A small-molecule ligand and the protein it binds are described below.
Small molecule (SMILES): CCOC(=O)c1ccc(OCCCCC2CCN(c3ccc(C)nn3)CC2)cc1

Sequence of chain 9.B:
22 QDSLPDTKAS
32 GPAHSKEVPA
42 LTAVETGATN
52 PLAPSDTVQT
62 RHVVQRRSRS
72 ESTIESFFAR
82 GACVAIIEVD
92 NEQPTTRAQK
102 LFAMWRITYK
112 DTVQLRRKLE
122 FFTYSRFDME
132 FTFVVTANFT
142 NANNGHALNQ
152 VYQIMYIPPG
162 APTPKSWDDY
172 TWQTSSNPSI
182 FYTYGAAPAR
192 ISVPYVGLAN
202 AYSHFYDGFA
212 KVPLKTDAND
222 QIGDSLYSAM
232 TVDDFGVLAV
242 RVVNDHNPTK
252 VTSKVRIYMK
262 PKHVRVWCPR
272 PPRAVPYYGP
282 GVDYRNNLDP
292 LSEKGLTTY

Sequence of chain 9.D:
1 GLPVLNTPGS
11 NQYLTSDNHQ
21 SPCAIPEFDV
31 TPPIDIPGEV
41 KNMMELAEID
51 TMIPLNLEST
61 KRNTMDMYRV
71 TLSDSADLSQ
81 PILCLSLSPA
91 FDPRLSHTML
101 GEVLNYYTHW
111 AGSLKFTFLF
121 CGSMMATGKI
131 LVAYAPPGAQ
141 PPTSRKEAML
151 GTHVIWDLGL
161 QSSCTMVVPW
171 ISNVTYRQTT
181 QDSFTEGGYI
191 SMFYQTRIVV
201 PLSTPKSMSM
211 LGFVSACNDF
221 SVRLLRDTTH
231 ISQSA

Sequence of chain 10.D:
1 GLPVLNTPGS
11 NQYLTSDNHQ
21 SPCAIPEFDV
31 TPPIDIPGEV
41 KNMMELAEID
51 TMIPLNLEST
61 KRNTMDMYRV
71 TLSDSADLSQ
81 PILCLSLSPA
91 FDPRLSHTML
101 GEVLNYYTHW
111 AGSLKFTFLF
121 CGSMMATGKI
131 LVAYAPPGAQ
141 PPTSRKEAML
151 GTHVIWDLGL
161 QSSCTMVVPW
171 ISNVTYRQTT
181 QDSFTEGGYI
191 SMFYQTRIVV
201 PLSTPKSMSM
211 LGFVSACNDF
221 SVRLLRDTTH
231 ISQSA

Binding-site contacts:
Ligand atom C11 contacts residue TYR157 of chain 9.B at 3.6 Å (hydrophobic).
Ligand atom N3 contacts residue ILE192 of chain 9.B at 3.8 Å.
Ligand atom C23 contacts residue PHE236 of chain 9.B at 3.5 Å (hydrophobic).
Ligand atom C14 contacts residue PHE236 of chain 9.B at 3.9 Å (hydrophobic).
Ligand atom C3 contacts residue PRO179 of chain 9.B at 3.7 Å (hydrophobic).
Ligand atom C26 contacts residue THR109 of chain 9.B at 3.7 Å.
Ligand atom C19 contacts residue TYR110 of chain 9.B at 3.7 Å (hydrophobic).
Ligand atom C13 contacts residue VAL197 of chain 9.B at 3.6 Å (hydrophobic).
Ligand atom C14 contacts residue VAL197 of chain 9.B at 3.6 Å (hydrophobic).
Ligand atom C11 contacts residue VAL194 of chain 9.B at 3.7 Å (hydrophobic).
Ligand atom C1 contacts residue ILE155 of chain 9.B at 3.7 Å (hydrophobic).
Ligand atom C12 contacts residue PHE236 of chain 9.B at 3.8 Å (hydrophobic).
Ligand atom C19 contacts residue PHE236 of chain 9.B at 3.5 Å (hydrophobic).
Ligand atom O25 contacts residue TYR110 of chain 9.B at 3.0 Å.
Ligand atom C7 contacts residue PHE132 of chain 9.B at 3.6 Å (hydrophobic).
Ligand atom C3 contacts residue TYR157 of chain 9.B at 3.5 Å (hydrophobic).
Ligand atom C9 contacts residue TYR157 of chain 9.B at 3.8 Å (hydrophobic).
Ligand atom C1 contacts residue PRO179 of chain 9.B at 3.9 Å (hydrophobic).
Ligand atom C20 contacts residue TYR110 of chain 9.B at 3.5 Å (hydrophobic).
Ligand atom C9 contacts residue ILE108 of chain 9.B at 3.5 Å (hydrophobic).
Ligand atom C1 contacts residue ILE181 of chain 9.B at 3.4 Å (hydrophobic).
Ligand atom C4 contacts residue TYR157 of chain 9.B at 3.4 Å (hydrophobic).
Ligand atom C22 contacts residue PHE236 of chain 9.B at 3.9 Å (hydrophobic).
Ligand atom C3 contacts residue ALA24 of chain 9.D at 3.7 Å (hydrophobic).
Ligand atom C22 contacts residue TYR203 of chain 9.B at 3.5 Å (hydrophobic).
Ligand atom N6 contacts residue VAL194 of chain 9.B at 3.7 Å.
Ligand atom C21 contacts residue TYR203 of chain 9.B at 3.8 Å (hydrophobic).
Ligand atom C4 contacts residue ALA24 of chain 9.D at 3.8 Å (hydrophobic).
Ligand atom C10 contacts residue VAL194 of chain 9.B at 3.7 Å (hydrophobic).
Ligand atom N4 contacts residue LEU239 of chain 9.B at 3.8 Å.
Ligand atom C10 contacts residue TYR157 of chain 9.B at 3.6 Å (hydrophobic).
Ligand atom C8 contacts residue ILE108 of chain 9.B at 3.8 Å (hydrophobic).
Ligand atom C21 contacts residue PHE236 of chain 9.B at 3.4 Å (hydrophobic).
Ligand atom N4 contacts residue ILE192 of chain 9.B at 3.6 Å.
Ligand atom C27 contacts residue THR109 of chain 9.B at 3.5 Å.
Ligand atom C20 contacts residue PHE236 of chain 9.B at 3.2 Å (hydrophobic).
Ligand atom C23 contacts residue TYR110 of chain 9.B at 3.3 Å (hydrophobic).
Ligand atom C8 contacts residue PHE132 of chain 9.B at 3.4 Å (hydrophobic).
Ligand atom O24 contacts residue PHE236 of chain 9.B at 3.7 Å.
Ligand atom O24 contacts residue TYR110 of chain 9.B at 3.9 Å.